Sequence of chain 1.A:
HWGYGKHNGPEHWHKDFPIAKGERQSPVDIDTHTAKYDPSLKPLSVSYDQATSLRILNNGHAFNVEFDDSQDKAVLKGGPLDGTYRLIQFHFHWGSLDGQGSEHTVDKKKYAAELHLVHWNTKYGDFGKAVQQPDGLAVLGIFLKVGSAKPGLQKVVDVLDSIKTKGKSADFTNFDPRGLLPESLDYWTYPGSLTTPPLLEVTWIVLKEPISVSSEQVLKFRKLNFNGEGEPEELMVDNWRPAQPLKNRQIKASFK

A small-molecule ligand and the protein it binds are described below.
Small molecule (SMILES): NS(=O)(=O)c1ccc(CCNC(=O)c2ccc(CN3CC(=O)O[Cu]OC(=O)C3)cc2)cc1

Binding-site contacts:
Ligand atom O2 contacts residue TRP5 of chain 1.A at 3.8 Å.
Ligand atom C8 contacts residue HIS10 of chain 1.A at 4.2 Å.
Ligand atom O2 contacts residue HIS15 of chain 1.A at 3.6 Å.
Ligand atom C2 contacts residue ASN11 of chain 1.A at 4.0 Å.
Ligand atom S contacts residue HIS15 of chain 1.A at 3.9 Å.
Ligand atom C4 contacts residue ASN11 of chain 1.A at 4.4 Å.
Ligand atom O2 contacts residue TRP16 of chain 1.A at 3.2 Å.
Ligand atom C3 contacts residue HIS15 of chain 1.A at 4.2 Å.
Ligand atom C2 contacts residue HIS10 of chain 1.A at 3.7 Å.
Ligand atom S contacts residue TRP16 of chain 1.A at 4.2 Å.
Ligand atom O1 contacts residue PHE20 of chain 1.A at 3.6 Å.
Ligand atom C4 contacts residue HIS4 of chain 1.A at 3.6 Å.
Ligand atom C5 contacts residue HIS4 of chain 1.A at 3.4 Å.
Ligand atom C1 contacts residue HIS4 of chain 1.A at 3.8 Å.
Ligand atom N1 contacts residue LYS18 of chain 1.A at 4.2 Å.
Ligand atom C5 contacts residue TRP5 of chain 1.A at 4.2 Å (hydrophobic).
Ligand atom C5 contacts residue ASP19 of chain 1.A at 3.8 Å.
Ligand atom O2 contacts residue GLY12 of chain 1.A at 4.5 Å.
Ligand atom C3 contacts residue ASN11 of chain 1.A at 3.9 Å.
Ligand atom O1 contacts residue TRP5 of chain 1.A at 3.6 Å.
Ligand atom C3 contacts residue HIS10 of chain 1.A at 4.2 Å.
Ligand atom N1 contacts residue ASP19 of chain 1.A at 2.7 Å (salt-bridge).
Ligand atom O10 contacts residue HIS10 of chain 1.A at 4.3 Å.
Ligand atom O2 contacts residue ASN11 of chain 1.A at 3.5 Å (h-bond).
Ligand atom C4 contacts residue ASP19 of chain 1.A at 3.8 Å.
Ligand atom C3 contacts residue HIS4 of chain 1.A at 4.0 Å.
Ligand atom C4 contacts residue TRP5 of chain 1.A at 4.4 Å (hydrophobic).
Ligand atom C6 contacts residue HIS4 of chain 1.A at 3.4 Å.
Ligand atom O1 contacts residue ASP19 of chain 1.A at 3.4 Å (salt-bridge).
Ligand atom S contacts residue TRP5 of chain 1.A at 4.1 Å.
Ligand atom C2 contacts residue HIS4 of chain 1.A at 4.1 Å.
Ligand atom N1 contacts residue TRP16 of chain 1.A at 3.8 Å.
Ligand atom C7 contacts residue HIS4 of chain 1.A at 4.3 Å.
Ligand atom N1 contacts residue HIS15 of chain 1.A at 2.9 Å (h-bond).
Ligand atom S contacts residue ASP19 of chain 1.A at 3.5 Å (salt-bridge).